Sequence of chain 1.C:
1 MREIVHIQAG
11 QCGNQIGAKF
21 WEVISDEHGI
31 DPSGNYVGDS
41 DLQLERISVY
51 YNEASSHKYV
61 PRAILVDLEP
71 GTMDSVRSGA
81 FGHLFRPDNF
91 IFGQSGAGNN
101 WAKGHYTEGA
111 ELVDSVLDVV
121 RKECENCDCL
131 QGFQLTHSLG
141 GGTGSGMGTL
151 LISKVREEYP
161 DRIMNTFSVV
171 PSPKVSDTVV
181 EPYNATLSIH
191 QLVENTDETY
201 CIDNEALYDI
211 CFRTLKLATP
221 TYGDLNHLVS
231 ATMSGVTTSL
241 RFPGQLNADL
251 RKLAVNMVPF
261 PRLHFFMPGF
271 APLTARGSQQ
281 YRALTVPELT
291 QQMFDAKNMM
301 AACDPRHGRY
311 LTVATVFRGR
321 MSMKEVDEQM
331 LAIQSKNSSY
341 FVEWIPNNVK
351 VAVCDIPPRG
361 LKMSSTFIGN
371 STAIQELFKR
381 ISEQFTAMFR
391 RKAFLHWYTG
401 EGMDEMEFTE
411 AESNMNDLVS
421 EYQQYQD

Sequence of chain 1.D:
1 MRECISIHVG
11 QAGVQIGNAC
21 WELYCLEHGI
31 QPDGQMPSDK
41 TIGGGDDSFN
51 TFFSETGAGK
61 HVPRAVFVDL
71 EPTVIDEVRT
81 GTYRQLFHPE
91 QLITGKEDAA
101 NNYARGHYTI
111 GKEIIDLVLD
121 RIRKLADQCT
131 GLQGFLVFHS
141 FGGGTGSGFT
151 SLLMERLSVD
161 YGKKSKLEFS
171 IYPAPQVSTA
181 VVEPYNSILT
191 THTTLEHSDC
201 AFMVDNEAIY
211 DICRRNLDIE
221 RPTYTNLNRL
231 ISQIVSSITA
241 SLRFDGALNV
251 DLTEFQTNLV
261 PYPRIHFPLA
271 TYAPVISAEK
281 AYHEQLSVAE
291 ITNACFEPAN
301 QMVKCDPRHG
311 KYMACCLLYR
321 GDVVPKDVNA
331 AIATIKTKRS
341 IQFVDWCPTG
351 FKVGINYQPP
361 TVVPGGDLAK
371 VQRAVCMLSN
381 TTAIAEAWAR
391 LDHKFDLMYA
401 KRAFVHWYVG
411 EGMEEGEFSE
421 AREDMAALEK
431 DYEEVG

Binding-site contacts:
Ligand atom O7 contacts residue TRP397 of chain 1.C at 3.3 Å.
Ligand atom C8 contacts residue VAL180 of chain 1.C at 3.6 Å (hydrophobic).
Ligand atom C34 contacts residue THR257 of chain 1.D at 3.5 Å.
Ligand atom C9 contacts residue PHE394 of chain 1.C at 3.3 Å (hydrophobic).
Ligand atom C3 contacts residue ASN258 of chain 1.D at 3.8 Å.
Ligand atom O7 contacts residue ASN100 of chain 1.C at 3.5 Å.
Ligand atom C32 contacts residue PHE394 of chain 1.C at 3.6 Å (hydrophobic).
Ligand atom C34 contacts residue ASN258 of chain 1.D at 3.3 Å.
Ligand atom C35 contacts residue MET313 of chain 1.D at 3.4 Å (hydrophobic).
Ligand atom O2 contacts residue VAL180 of chain 1.C at 3.7 Å.
Ligand atom C49 contacts residue THR257 of chain 1.D at 3.6 Å.
Ligand atom C33 contacts residue THR257 of chain 1.D at 3.5 Å.
Ligand atom C20 contacts residue ASN100 of chain 1.C at 3.7 Å.
Ligand atom O1 contacts residue THR178 of chain 1.C at 3.5 Å (h-bond).
Ligand atom O5 contacts residue THR257 of chain 1.D at 3.4 Å.
Ligand atom C19 contacts residue PHE394 of chain 1.C at 3.5 Å (hydrophobic).
Ligand atom C7 contacts residue PHE394 of chain 1.C at 3.4 Å (hydrophobic).
Ligand atom O8 contacts residue PHE394 of chain 1.C at 3.8 Å.
Ligand atom C27 contacts residue ASN100 of chain 1.C at 3.7 Å.
Ligand atom O2 contacts residue VAL179 of chain 1.C at 2.9 Å (h-bond).
Ligand atom O8 contacts residue PRO261 of chain 1.D at 3.8 Å.
Ligand atom C18 contacts residue TRP397 of chain 1.C at 3.7 Å (hydrophobic).
Ligand atom C33 contacts residue PHE394 of chain 1.C at 3.7 Å (hydrophobic).
Ligand atom C2 contacts residue ASN258 of chain 1.D at 3.5 Å.
Ligand atom C19 contacts residue TRP397 of chain 1.C at 3.6 Å (hydrophobic).
Ligand atom CL1 contacts residue CYS347 of chain 1.D at 3.3 Å.
Ligand atom C19 contacts residue VAL180 of chain 1.C at 3.6 Å (hydrophobic).
Ligand atom C16 contacts residue THR257 of chain 1.D at 3.6 Å.
Ligand atom C9 contacts residue VAL180 of chain 1.C at 3.8 Å (hydrophobic).
Ligand atom O4 contacts residue ASN99 of chain 1.C at 3.2 Å (h-bond).
Ligand atom O6 contacts residue THR178 of chain 1.C at 2.9 Å (h-bond).
Ligand atom C23 contacts residue ASN100 of chain 1.C at 3.6 Å.
Ligand atom C20 contacts residue ASN99 of chain 1.C at 3.2 Å.
Ligand atom C49 contacts residue ASN258 of chain 1.D at 3.3 Å.
Ligand atom O2 contacts residue THR178 of chain 1.C at 3.3 Å.
Ligand atom C22 contacts residue ASN100 of chain 1.C at 3.7 Å.
Ligand atom C21 contacts residue ASN100 of chain 1.C at 3.7 Å.
Ligand atom C23 contacts residue TRP397 of chain 1.C at 3.5 Å (hydrophobic).
Ligand atom N1 contacts residue ASN258 of chain 1.D at 3.6 Å (h-bond).
Ligand atom C33 contacts residue ASN258 of chain 1.D at 3.3 Å.

This protein binds this small molecule.
Small molecule (SMILES): COc1ccc(C[C@@H]2NC(=O)/C=C/C[C@@H]([C@H](C)[C@H]3O[C@@H]3c3ccccc3)OC(=O)[C@H](CC(C)C)OC(=O)[C@H](C)CNC2=O)cc1Cl